Sequence of chain 2.A:
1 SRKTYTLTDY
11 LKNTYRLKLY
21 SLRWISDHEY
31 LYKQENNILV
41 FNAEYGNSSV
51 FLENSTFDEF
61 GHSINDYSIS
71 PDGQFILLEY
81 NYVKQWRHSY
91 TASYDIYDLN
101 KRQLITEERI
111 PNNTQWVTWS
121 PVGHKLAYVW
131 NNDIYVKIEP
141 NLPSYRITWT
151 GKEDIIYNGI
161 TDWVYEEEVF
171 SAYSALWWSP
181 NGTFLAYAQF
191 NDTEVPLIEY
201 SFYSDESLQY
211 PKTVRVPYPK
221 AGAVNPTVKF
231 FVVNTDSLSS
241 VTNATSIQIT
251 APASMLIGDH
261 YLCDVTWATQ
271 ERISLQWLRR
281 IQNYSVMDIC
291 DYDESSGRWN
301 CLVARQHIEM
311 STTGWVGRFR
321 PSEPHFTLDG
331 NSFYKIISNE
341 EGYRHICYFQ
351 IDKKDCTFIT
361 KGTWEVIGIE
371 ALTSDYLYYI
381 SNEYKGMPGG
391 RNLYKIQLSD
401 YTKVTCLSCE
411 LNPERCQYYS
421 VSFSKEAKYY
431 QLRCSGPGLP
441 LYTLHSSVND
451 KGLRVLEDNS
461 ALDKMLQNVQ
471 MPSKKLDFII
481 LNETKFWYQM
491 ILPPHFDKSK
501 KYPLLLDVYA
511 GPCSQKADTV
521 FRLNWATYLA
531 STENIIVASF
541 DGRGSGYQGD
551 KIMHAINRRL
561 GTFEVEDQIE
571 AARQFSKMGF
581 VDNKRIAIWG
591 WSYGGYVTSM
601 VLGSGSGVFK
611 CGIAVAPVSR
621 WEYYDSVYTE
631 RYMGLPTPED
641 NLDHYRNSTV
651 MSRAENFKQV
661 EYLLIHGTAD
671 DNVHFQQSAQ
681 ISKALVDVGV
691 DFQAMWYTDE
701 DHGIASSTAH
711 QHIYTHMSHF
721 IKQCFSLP

The protein below binds the small molecule below.
Small molecule (SMILES): CC(=O)N[C@H]1[C@H](O[C@H]2[C@H](O)[C@@H](NC(C)=O)CO[C@@H]2CO)O[C@H](CO)[C@@H](O)[C@@H]1O

Binding-site contacts:
Ligand atom C3 contacts residue ASN243 of chain 2.A at 3.8 Å.
Ligand atom C8 contacts residue VAL241 of chain 2.A at 4.0 Å (hydrophobic).
Ligand atom O5 contacts residue ASN243 of chain 2.A at 2.4 Å (h-bond).
Ligand atom C4 contacts residue ASN243 of chain 2.A at 4.3 Å.
Ligand atom C8 contacts residue THR242 of chain 2.A at 4.2 Å.
Ligand atom O7 contacts residue ASN243 of chain 2.A at 3.3 Å (h-bond).
Ligand atom O5 contacts residue TRP149 of chain 2.A at 3.9 Å.
Ligand atom C8 contacts residue ASN243 of chain 2.A at 3.4 Å.
Ligand atom C1 contacts residue TRP149 of chain 2.A at 3.8 Å (hydrophobic).
Ligand atom C1 contacts residue ASN243 of chain 2.A at 1.5 Å.
Ligand atom C6 contacts residue TRP149 of chain 2.A at 4.0 Å (hydrophobic).
Ligand atom C7 contacts residue ASN243 of chain 2.A at 3.2 Å.
Ligand atom C8 contacts residue TRP149 of chain 2.A at 4.4 Å (hydrophobic).
Ligand atom C5 contacts residue TRP149 of chain 2.A at 3.8 Å (hydrophobic).
Ligand atom C2 contacts residue ASN243 of chain 2.A at 2.4 Å.
Ligand atom C5 contacts residue ASN243 of chain 2.A at 3.8 Å.
Ligand atom N2 contacts residue ASN243 of chain 2.A at 2.9 Å (h-bond).